Binding-site contacts:
Ligand atom C4A contacts residue VOV1 of chain 1.W at 0.1 Å.
Ligand atom CHD contacts residue VOV1 of chain 1.W at 0.1 Å.
Ligand atom C2C contacts residue VOV1 of chain 1.W at 0.2 Å.
Ligand atom O2D contacts residue VOV1 of chain 1.W at 0.4 Å (h-bond).
Ligand atom C3B contacts residue VOV1 of chain 1.W at 0.2 Å.
Ligand atom CMA contacts residue VOV1 of chain 1.W at 0.1 Å.
Ligand atom CMD contacts residue VOV1 of chain 1.W at 0.2 Å.
Ligand atom C3D contacts residue VOV1 of chain 1.W at 0.1 Å.
Ligand atom CHB contacts residue VOV1 of chain 1.W at 0.2 Å.
Ligand atom CGD contacts residue VOV1 of chain 1.W at 0.1 Å.
Ligand atom CAC contacts residue VOV1 of chain 1.W at 0.3 Å.
Ligand atom CBA contacts residue VOV1 of chain 1.W at 0.2 Å.
Ligand atom CMC contacts residue VOV1 of chain 1.W at 0.3 Å.
Ligand atom NB contacts residue VOV1 of chain 1.W at 0.2 Å (h-bond).
Ligand atom C1C contacts residue VOV1 of chain 1.W at 0.2 Å.
Ligand atom C4B contacts residue VOV1 of chain 1.W at 0.2 Å.
Ligand atom C3C contacts residue VOV1 of chain 1.W at 0.2 Å.
Ligand atom O2A contacts residue VOV1 of chain 1.W at 0.3 Å (h-bond).
Ligand atom CBD contacts residue VOV1 of chain 1.W at 0.3 Å.
Ligand atom C1B contacts residue VOV1 of chain 1.W at 0.3 Å.
Ligand atom C2B contacts residue VOV1 of chain 1.W at 0.3 Å.
Ligand atom CGA contacts residue VOV1 of chain 1.W at 0.1 Å.
Ligand atom C4D contacts residue VOV1 of chain 1.W at 0.1 Å.
Ligand atom C4C contacts residue VOV1 of chain 1.W at 0.1 Å.
Ligand atom FE contacts residue VOV1 of chain 1.W at 0.1 Å.
Ligand atom NC contacts residue VOV1 of chain 1.W at 0.1 Å (h-bond).
Ligand atom O1A contacts residue VOV1 of chain 1.W at 0.3 Å (h-bond).
Ligand atom CAD contacts residue VOV1 of chain 1.W at 0.1 Å.
Ligand atom O1D contacts residue VOV1 of chain 1.W at 0.1 Å (h-bond).
Ligand atom C1D contacts residue VOV1 of chain 1.W at 0.1 Å.
Ligand atom C2D contacts residue VOV1 of chain 1.W at 0.1 Å.
Ligand atom C3A contacts residue VOV1 of chain 1.W at 0.2 Å.
Ligand atom CHC contacts residue VOV1 of chain 1.W at 0.2 Å.
Ligand atom C2A contacts residue VOV1 of chain 1.W at 0.1 Å.
Ligand atom C1A contacts residue VOV1 of chain 1.W at 0.0 Å.
Ligand atom CHA contacts residue VOV1 of chain 1.W at 0.1 Å.
Ligand atom CAB contacts residue VOV1 of chain 1.W at 0.2 Å.
Ligand atom NA contacts residue VOV1 of chain 1.W at 0.1 Å (h-bond).
Ligand atom CAA contacts residue VOV1 of chain 1.W at 0.3 Å.
Ligand atom ND contacts residue VOV1 of chain 1.W at 0.1 Å (h-bond).

Sequence of chain 1.E:
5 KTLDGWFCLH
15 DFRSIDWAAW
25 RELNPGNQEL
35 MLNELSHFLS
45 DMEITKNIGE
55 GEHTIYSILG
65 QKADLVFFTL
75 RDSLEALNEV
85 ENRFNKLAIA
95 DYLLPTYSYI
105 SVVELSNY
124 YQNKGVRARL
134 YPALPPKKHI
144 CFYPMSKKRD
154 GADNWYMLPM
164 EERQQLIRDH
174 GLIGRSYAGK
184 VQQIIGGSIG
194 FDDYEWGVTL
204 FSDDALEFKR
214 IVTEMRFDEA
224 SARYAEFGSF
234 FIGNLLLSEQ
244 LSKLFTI

The small molecule below binds the protein below.
Small molecule (SMILES): CC1=C(CCC(=O)O)C2=Cc3c(CCC(=O)O)c(C)c4n3[Fe@]35n6c(c(C)c(CCC(=O)O)c6=CC1=[N+]23)=CC1=[N+]5C(=C4)C(C)=C1CCC(=O)O